Sequence of chain 1.A:
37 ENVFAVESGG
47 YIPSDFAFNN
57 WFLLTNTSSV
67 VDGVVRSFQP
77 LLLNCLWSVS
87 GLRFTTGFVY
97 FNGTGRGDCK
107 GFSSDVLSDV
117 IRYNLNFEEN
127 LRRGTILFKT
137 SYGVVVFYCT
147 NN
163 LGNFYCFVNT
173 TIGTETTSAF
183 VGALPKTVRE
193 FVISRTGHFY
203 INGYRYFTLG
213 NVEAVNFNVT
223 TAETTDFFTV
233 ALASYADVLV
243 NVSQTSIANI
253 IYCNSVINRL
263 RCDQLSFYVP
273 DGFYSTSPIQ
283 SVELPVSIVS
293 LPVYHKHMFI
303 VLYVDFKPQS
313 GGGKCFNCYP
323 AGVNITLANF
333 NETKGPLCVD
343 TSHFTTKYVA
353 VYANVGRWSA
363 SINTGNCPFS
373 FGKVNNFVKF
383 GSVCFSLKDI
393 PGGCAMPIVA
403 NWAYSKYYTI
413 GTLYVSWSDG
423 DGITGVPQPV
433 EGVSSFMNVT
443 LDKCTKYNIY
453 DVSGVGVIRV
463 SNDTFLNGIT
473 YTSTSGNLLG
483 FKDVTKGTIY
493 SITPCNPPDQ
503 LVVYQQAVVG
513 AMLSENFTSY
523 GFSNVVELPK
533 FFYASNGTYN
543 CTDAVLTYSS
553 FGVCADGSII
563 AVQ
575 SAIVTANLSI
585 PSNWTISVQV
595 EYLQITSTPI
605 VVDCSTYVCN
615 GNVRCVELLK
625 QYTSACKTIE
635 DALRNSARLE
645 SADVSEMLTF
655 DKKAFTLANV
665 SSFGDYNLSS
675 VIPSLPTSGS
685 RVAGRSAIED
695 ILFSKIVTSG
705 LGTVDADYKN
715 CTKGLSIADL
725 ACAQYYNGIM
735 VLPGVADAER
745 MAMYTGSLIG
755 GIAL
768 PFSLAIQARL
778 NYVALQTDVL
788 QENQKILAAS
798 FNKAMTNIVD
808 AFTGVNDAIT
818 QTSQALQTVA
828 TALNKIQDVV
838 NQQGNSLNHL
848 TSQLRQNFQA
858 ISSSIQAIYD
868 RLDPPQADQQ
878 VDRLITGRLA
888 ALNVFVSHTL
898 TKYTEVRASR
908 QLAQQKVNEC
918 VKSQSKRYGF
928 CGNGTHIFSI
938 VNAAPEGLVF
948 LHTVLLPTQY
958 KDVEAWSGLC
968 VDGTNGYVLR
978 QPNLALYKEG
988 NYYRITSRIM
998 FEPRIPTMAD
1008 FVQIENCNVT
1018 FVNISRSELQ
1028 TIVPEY

Binding-site contacts:
Ligand atom O7 contacts residue PHE534 of chain 1.A at 4.3 Å.
Ligand atom C7 contacts residue ASN518 of chain 1.A at 3.5 Å.
Ligand atom C1 contacts residue ASN518 of chain 1.A at 1.4 Å.
Ligand atom N2 contacts residue ASN518 of chain 1.A at 3.0 Å (h-bond).
Ligand atom C3 contacts residue ASN518 of chain 1.A at 3.8 Å.
Ligand atom O7 contacts residue ASN518 of chain 1.A at 3.7 Å.
Ligand atom C2 contacts residue ASN518 of chain 1.A at 2.5 Å.
Ligand atom C5 contacts residue ASN518 of chain 1.A at 3.7 Å.
Ligand atom C4 contacts residue ASN518 of chain 1.A at 4.2 Å.
Ligand atom O5 contacts residue ASN518 of chain 1.A at 2.3 Å (h-bond).

This protein binds this small molecule.
Small molecule (SMILES): CC(=O)N[C@@H]1[C@@H](O)[C@H](O)[C@@H](CO)O[C@H]1O